Sequence of chain 1.B:
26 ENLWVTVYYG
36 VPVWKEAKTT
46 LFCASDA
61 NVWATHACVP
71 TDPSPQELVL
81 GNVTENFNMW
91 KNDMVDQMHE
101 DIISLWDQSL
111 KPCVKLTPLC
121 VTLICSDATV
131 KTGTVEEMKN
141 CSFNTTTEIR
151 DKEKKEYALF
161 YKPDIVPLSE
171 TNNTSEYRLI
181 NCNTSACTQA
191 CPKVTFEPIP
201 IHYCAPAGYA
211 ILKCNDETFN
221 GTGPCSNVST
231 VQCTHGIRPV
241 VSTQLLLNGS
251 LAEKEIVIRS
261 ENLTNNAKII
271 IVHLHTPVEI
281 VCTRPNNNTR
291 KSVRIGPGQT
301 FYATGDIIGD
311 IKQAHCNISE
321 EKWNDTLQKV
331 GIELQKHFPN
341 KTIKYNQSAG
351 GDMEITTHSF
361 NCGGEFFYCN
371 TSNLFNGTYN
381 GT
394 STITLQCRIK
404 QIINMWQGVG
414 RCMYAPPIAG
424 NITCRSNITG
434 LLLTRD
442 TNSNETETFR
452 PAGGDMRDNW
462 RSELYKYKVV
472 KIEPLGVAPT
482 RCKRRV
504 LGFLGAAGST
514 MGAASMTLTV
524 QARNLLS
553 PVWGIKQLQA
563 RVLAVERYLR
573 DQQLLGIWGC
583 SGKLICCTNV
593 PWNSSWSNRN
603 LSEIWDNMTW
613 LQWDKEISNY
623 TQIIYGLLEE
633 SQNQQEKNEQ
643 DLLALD

This protein binds this small molecule.
Small molecule (SMILES): CC(=O)N[C@H]1[C@H](O[C@H]2[C@H](O)[C@@H](NC(C)=O)CO[C@@H]2CO)O[C@H](CO)[C@@H](O)[C@@H]1O

Binding-site contacts:
Ligand atom O5 contacts residue THR395 of chain 1.B at 4.1 Å.
Ligand atom C2 contacts residue HIS315 of chain 1.B at 4.0 Å.
Ligand atom O7 contacts residue ASN317 of chain 1.B at 3.9 Å.
Ligand atom C3 contacts residue HIS315 of chain 1.B at 4.1 Å.
Ligand atom C7 contacts residue HIS315 of chain 1.B at 4.1 Å.
Ligand atom C8 contacts residue HIS315 of chain 1.B at 4.1 Å.
Ligand atom C4 contacts residue ASN317 of chain 1.B at 4.2 Å.
Ligand atom N2 contacts residue ASN317 of chain 1.B at 3.0 Å (h-bond).
Ligand atom O5 contacts residue ASN317 of chain 1.B at 2.3 Å (h-bond).
Ligand atom C8 contacts residue THR283 of chain 1.B at 3.9 Å.
Ligand atom N2 contacts residue HIS315 of chain 1.B at 3.2 Å (h-bond).
Ligand atom C7 contacts residue ASN317 of chain 1.B at 3.7 Å.
Ligand atom O6 contacts residue THR395 of chain 1.B at 3.8 Å.
Ligand atom C3 contacts residue ASN317 of chain 1.B at 3.8 Å.
Ligand atom C2 contacts residue ASN317 of chain 1.B at 2.5 Å.
Ligand atom C1 contacts residue ASN317 of chain 1.B at 1.4 Å.
Ligand atom C8 contacts residue VAL281 of chain 1.B at 4.3 Å (hydrophobic).
Ligand atom C5 contacts residue ASN317 of chain 1.B at 3.7 Å.
Ligand atom C1 contacts residue HIS315 of chain 1.B at 4.1 Å.